This protein binds this small molecule.
Small molecule (SMILES): Cc1cc(N)nc(C[C@H]2CNC[C@H]2OCCNCC(F)(F)[C@H]2CCCCN2)c1

Binding-site contacts:
Ligand atom N1' contacts residue GLU325 of chain 1.A at 3.1 Å (salt-bridge).
Ligand atom C8A contacts residue SER318 of chain 1.A at 3.8 Å.
Ligand atom N6A contacts residue TYR321 of chain 1.A at 3.7 Å.
Ligand atom C14 contacts residue TYR439 of chain 1.A at 3.9 Å (hydrophobic).
Ligand atom O1 contacts residue HEM1 of chain 1.C at 3.7 Å.
Ligand atom C7A contacts residue HEM1 of chain 1.C at 3.7 Å.
Ligand atom C6A contacts residue PRO298 of chain 1.A at 4.0 Å (hydrophobic).
Ligand atom N4 contacts residue HEM1 of chain 1.C at 3.2 Å (h-bond).
Ligand atom N6A contacts residue MET322 of chain 1.A at 4.0 Å.
Ligand atom C2' contacts residue GLU325 of chain 1.A at 3.9 Å.
Ligand atom N1A contacts residue HEM1 of chain 1.C at 3.9 Å.
Ligand atom C4' contacts residue GLU325 of chain 1.A at 3.7 Å.
Ligand atom C8A contacts residue PHE317 of chain 1.A at 3.3 Å (hydrophobic).
Ligand atom C5A contacts residue TRP320 of chain 1.A at 4.0 Å (hydrophobic).
Ligand atom C4A contacts residue HEM1 of chain 1.C at 3.8 Å.
Ligand atom N6A contacts residue HEM1 of chain 1.C at 3.3 Å.
Ligand atom C15 contacts residue TYR439 of chain 1.A at 3.6 Å (hydrophobic).
Ligand atom C8A contacts residue HEM1 of chain 1.C at 3.3 Å.
Ligand atom F8 contacts residue GOL1 of chain 1.E at 3.2 Å.
Ligand atom C6A contacts residue HEM1 of chain 1.C at 3.5 Å.
Ligand atom C6A contacts residue GLU325 of chain 1.A at 3.6 Å.
Ligand atom C3' contacts residue GLN211 of chain 1.A at 3.9 Å.
Ligand atom N6A contacts residue GLU325 of chain 1.A at 3.0 Å (salt-bridge).
Ligand atom C8A contacts residue GLY319 of chain 1.A at 3.8 Å.
Ligand atom N1' contacts residue TYR321 of chain 1.A at 4.0 Å.
Ligand atom C5' contacts residue TYR321 of chain 1.A at 3.7 Å (hydrophobic).
Ligand atom C16 contacts residue TYR439 of chain 1.A at 3.9 Å (hydrophobic).
Ligand atom C2 contacts residue VAL300 of chain 1.A at 3.9 Å (hydrophobic).
Ligand atom C5 contacts residue HEM1 of chain 1.C at 3.4 Å.
Ligand atom C2A contacts residue GLU325 of chain 1.A at 3.5 Å.
Ligand atom C6A contacts residue TRP320 of chain 1.A at 3.8 Å (hydrophobic).
Ligand atom C2' contacts residue HEM1 of chain 1.C at 3.7 Å.
Ligand atom C3A contacts residue VAL300 of chain 1.A at 3.8 Å (hydrophobic).
Ligand atom C5' contacts residue GLU325 of chain 1.A at 3.0 Å.
Ligand atom C5A contacts residue PRO298 of chain 1.A at 4.0 Å (hydrophobic).
Ligand atom N6A contacts residue TRP320 of chain 1.A at 2.8 Å (h-bond).
Ligand atom C5A contacts residue HEM1 of chain 1.C at 3.3 Å.
Ligand atom C7A contacts residue GLU325 of chain 1.A at 3.4 Å.
Ligand atom C3 contacts residue HEM1 of chain 1.C at 3.0 Å.
Ligand atom N1A contacts residue GLU325 of chain 1.A at 2.7 Å (salt-bridge).

Sequence of chain 1.A:
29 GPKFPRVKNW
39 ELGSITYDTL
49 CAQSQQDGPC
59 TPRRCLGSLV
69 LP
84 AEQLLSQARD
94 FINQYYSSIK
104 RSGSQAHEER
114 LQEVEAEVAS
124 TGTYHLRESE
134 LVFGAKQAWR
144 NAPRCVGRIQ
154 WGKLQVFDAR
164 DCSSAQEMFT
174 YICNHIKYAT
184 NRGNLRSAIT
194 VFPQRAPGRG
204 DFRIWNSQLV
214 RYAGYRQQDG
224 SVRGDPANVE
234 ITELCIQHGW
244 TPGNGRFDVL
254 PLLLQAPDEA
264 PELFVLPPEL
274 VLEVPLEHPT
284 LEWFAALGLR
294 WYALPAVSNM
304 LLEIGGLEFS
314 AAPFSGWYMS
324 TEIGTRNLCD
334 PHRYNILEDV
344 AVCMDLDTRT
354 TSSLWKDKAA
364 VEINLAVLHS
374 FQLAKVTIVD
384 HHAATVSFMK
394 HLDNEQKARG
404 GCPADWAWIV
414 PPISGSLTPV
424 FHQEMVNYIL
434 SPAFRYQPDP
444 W